Sequence of chain 1.A:
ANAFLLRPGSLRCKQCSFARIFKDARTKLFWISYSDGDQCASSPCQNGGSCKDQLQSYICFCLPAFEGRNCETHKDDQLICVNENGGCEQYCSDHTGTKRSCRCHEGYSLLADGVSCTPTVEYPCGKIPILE

This small molecule binds to this protein.
Small molecule (SMILES): C[C@@H]1O[C@@H](O)[C@@H](O)[C@H](O)[C@@H]1O

Sequence of chain 1.C:
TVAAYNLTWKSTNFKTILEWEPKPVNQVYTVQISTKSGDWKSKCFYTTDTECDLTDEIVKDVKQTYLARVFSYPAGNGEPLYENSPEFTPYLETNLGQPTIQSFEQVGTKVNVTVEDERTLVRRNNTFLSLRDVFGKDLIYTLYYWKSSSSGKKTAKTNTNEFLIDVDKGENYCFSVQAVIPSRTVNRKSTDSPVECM

Binding-site contacts:
Ligand atom C5 contacts residue GLY59 of chain 1.A at 4.2 Å.
Ligand atom C6 contacts residue PHE71 of chain 1.A at 3.6 Å (hydrophobic).
Ligand atom C3 contacts residue GLY58 of chain 1.A at 3.7 Å.
Ligand atom C6 contacts residue PHE135 of chain 1.C at 3.7 Å (hydrophobic).
Ligand atom O2 contacts residue SER60 of chain 1.A at 2.6 Å (h-bond).
Ligand atom C1 contacts residue SER60 of chain 1.A at 1.4 Å.
Ligand atom C5 contacts residue PHE71 of chain 1.A at 3.7 Å (hydrophobic).
Ligand atom C3 contacts residue SER60 of chain 1.A at 2.9 Å.
Ligand atom O5 contacts residue ARG126 of chain 1.C at 3.5 Å (salt-bridge).
Ligand atom C5 contacts residue GLY58 of chain 1.A at 4.0 Å.
Ligand atom O3 contacts residue GLY58 of chain 1.A at 4.1 Å.
Ligand atom C4 contacts residue LEU73 of chain 1.A at 3.8 Å (hydrophobic).
Ligand atom O4 contacts residue LEU73 of chain 1.A at 3.7 Å.
Ligand atom C6 contacts residue SER60 of chain 1.A at 4.3 Å.
Ligand atom C5 contacts residue SER60 of chain 1.A at 2.9 Å.
Ligand atom C1 contacts residue ARG126 of chain 1.C at 3.9 Å.
Ligand atom C5 contacts residue LEU73 of chain 1.A at 4.5 Å (hydrophobic).
Ligand atom O5 contacts residue SER60 of chain 1.A at 2.4 Å (h-bond).
Ligand atom C6 contacts residue CYS72 of chain 1.A at 3.9 Å (hydrophobic).
Ligand atom C4 contacts residue SER60 of chain 1.A at 3.4 Å.
Ligand atom O5 contacts residue PHE71 of chain 1.A at 4.3 Å.
Ligand atom O3 contacts residue SER60 of chain 1.A at 4.2 Å.
Ligand atom O4 contacts residue SER60 of chain 1.A at 4.5 Å.
Ligand atom C4 contacts residue GLY58 of chain 1.A at 3.6 Å.
Ligand atom C6 contacts residue LEU73 of chain 1.A at 4.0 Å (hydrophobic).
Ligand atom C2 contacts residue SER60 of chain 1.A at 2.4 Å.